Binding-site contacts:
Ligand atom O16 contacts residue TRP208 of chain 1.A at 3.9 Å.
Ligand atom C2 contacts residue PHE130 of chain 1.A at 3.5 Å (hydrophobic).
Ligand atom O16 contacts residue HIS94 of chain 1.A at 3.3 Å.
Ligand atom C10 contacts residue THR199 of chain 1.A at 3.3 Å.
Ligand atom C12 contacts residue HIS94 of chain 1.A at 3.9 Å.
Ligand atom C12 contacts residue GLN92 of chain 1.A at 4.0 Å.
Ligand atom O16 contacts residue ZN1 of chain 1.B at 3.0 Å.
Ligand atom S14 contacts residue HIS94 of chain 1.A at 3.9 Å.
Ligand atom N17 contacts residue THR198 of chain 1.A at 2.7 Å (h-bond).
Ligand atom O15 contacts residue TRP208 of chain 1.A at 3.5 Å.
Ligand atom C9 contacts residue THR199 of chain 1.A at 3.2 Å.
Ligand atom C5 contacts residue PHE130 of chain 1.A at 3.4 Å (hydrophobic).
Ligand atom C9 contacts residue LEU197 of chain 1.A at 4.0 Å (hydrophobic).
Ligand atom O16 contacts residue VAL121 of chain 1.A at 3.9 Å.
Ligand atom O15 contacts residue SER196 of chain 1.A at 4.0 Å.
Ligand atom O16 contacts residue VAL142 of chain 1.A at 3.8 Å.
Ligand atom N3 contacts residue PHE130 of chain 1.A at 3.3 Å.
Ligand atom N3 contacts residue GLN92 of chain 1.A at 3.1 Å (h-bond).
Ligand atom C12 contacts residue VAL121 of chain 1.A at 3.8 Å (hydrophobic).
Ligand atom N1 contacts residue PHE130 of chain 1.A at 3.6 Å.
Ligand atom O15 contacts residue THR198 of chain 1.A at 2.8 Å (h-bond).
Ligand atom C13 contacts residue GLN92 of chain 1.A at 3.6 Å.
Ligand atom O16 contacts residue HIS119 of chain 1.A at 3.5 Å (h-bond).
Ligand atom C10 contacts residue LEU197 of chain 1.A at 3.8 Å (hydrophobic).
Ligand atom S14 contacts residue HIS119 of chain 1.A at 4.0 Å.
Ligand atom C2 contacts residue GLN92 of chain 1.A at 3.2 Å.
Ligand atom N17 contacts residue ZN1 of chain 1.B at 2.0 Å.
Ligand atom N17 contacts residue HIS94 of chain 1.A at 3.3 Å (h-bond).
Ligand atom O15 contacts residue LEU197 of chain 1.A at 3.3 Å.
Ligand atom N17 contacts residue HIS96 of chain 1.A at 3.3 Å (h-bond).
Ligand atom C11 contacts residue HIS94 of chain 1.A at 4.0 Å.
Ligand atom S14 contacts residue THR198 of chain 1.A at 3.9 Å.
Ligand atom S14 contacts residue ZN1 of chain 1.B at 3.0 Å.
Ligand atom N17 contacts residue HIS119 of chain 1.A at 3.5 Å (h-bond).
Ligand atom C4 contacts residue PHE130 of chain 1.A at 3.3 Å (hydrophobic).
Ligand atom C11 contacts residue LEU197 of chain 1.A at 4.0 Å (hydrophobic).
Ligand atom C8 contacts residue LEU197 of chain 1.A at 4.1 Å (hydrophobic).
Ligand atom C6 contacts residue PHE130 of chain 1.A at 3.4 Å (hydrophobic).
Ligand atom CL21 contacts residue PHE130 of chain 1.A at 4.0 Å.
Ligand atom O19 contacts residue PHE130 of chain 1.A at 3.9 Å.

This protein binds this small molecule.
Small molecule (SMILES): NS(=O)(=O)c1ccc(Nc2ncnc(Cl)c2[N+](=O)[O-])cc1

Sequence of chain 1.A:
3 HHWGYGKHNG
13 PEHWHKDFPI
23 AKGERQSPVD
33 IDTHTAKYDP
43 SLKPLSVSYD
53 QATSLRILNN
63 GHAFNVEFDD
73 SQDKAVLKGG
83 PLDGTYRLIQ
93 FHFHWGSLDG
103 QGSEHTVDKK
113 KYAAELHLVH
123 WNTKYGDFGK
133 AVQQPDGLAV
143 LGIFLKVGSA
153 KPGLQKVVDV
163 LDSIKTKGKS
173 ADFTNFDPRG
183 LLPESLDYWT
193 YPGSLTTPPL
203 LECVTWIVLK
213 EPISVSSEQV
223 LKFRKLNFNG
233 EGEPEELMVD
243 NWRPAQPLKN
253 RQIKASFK